Binding-site contacts:
Ligand atom C9 contacts residue GLY48 of chain 1.A at 3.5 Å.
Ligand atom N5 contacts residue LYS121 of chain 3.A at 3.4 Å (salt-bridge).
Ligand atom C27 contacts residue LYS121 of chain 3.A at 3.4 Å.
Ligand atom C24 contacts residue LYS121 of chain 3.A at 3.6 Å.
Ligand atom O2 contacts residue ALA86 of chain 1.A at 3.7 Å.
Ligand atom N6 contacts residue LYS121 of chain 3.A at 2.9 Å.
Ligand atom C1 contacts residue SER27 of chain 1.A at 3.7 Å.
Ligand atom C8 contacts residue TRP79 of chain 1.A at 3.7 Å (hydrophobic).
Ligand atom C1 contacts residue LEU25 of chain 1.A at 3.7 Å (hydrophobic).
Ligand atom N2 contacts residue ASP128 of chain 1.A at 2.8 Å (salt-bridge).
Ligand atom O1 contacts residue TYR43 of chain 1.A at 2.7 Å (h-bond).
Ligand atom C20 contacts residue ASN49 of chain 1.A at 3.6 Å.
Ligand atom N3 contacts residue GLY48 of chain 1.A at 2.7 Å (h-bond).
Ligand atom C17 contacts residue GLY48 of chain 1.A at 3.4 Å.
Ligand atom O3 contacts residue ASN49 of chain 1.A at 3.5 Å.
Ligand atom N4 contacts residue LYS121 of chain 3.A at 3.1 Å (salt-bridge).
Ligand atom N7 contacts residue LYS121 of chain 3.A at 3.0 Å.
Ligand atom C1 contacts residue TYR43 of chain 1.A at 3.5 Å (hydrophobic).
Ligand atom C4 contacts residue TRP108 of chain 1.A at 3.5 Å (hydrophobic).
Ligand atom C1 contacts residue ASN23 of chain 1.A at 3.7 Å.
Ligand atom N1 contacts residue VAL47 of chain 1.A at 3.4 Å.
Ligand atom C1 contacts residue ASP128 of chain 1.A at 3.7 Å.
Ligand atom C28 contacts residue LYS121 of chain 3.A at 3.7 Å.
Ligand atom C2 contacts residue TRP120 of chain 3.A at 3.6 Å (hydrophobic).
Ligand atom O2 contacts residue SER88 of chain 1.A at 2.8 Å (h-bond).
Ligand atom C8 contacts residue LEU110 of chain 1.A at 3.6 Å (hydrophobic).
Ligand atom S1 contacts residue TRP92 of chain 1.A at 3.7 Å.
Ligand atom C5 contacts residue TRP120 of chain 3.A at 3.6 Å (hydrophobic).
Ligand atom N1 contacts residue SER45 of chain 1.A at 3.0 Å (h-bond).
Ligand atom C2 contacts residue VAL47 of chain 1.A at 3.6 Å (hydrophobic).
Ligand atom FE1 contacts residue LYS121 of chain 3.A at 2.2 Å.
Ligand atom S1 contacts residue TRP79 of chain 1.A at 3.6 Å.
Ligand atom O3 contacts residue GLY48 of chain 1.A at 3.3 Å.
Ligand atom C10 contacts residue TRP79 of chain 1.A at 3.6 Å (hydrophobic).
Ligand atom C6 contacts residue SER45 of chain 1.A at 3.5 Å.
Ligand atom O1 contacts residue ASN23 of chain 1.A at 2.9 Å (h-bond).
Ligand atom C30 contacts residue LYS121 of chain 3.A at 3.2 Å.
Ligand atom S1 contacts residue THR90 of chain 1.A at 3.3 Å (h-bond).
Ligand atom C10 contacts residue GLY48 of chain 1.A at 3.5 Å.
Ligand atom O1 contacts residue SER27 of chain 1.A at 2.7 Å (h-bond).

Sequence of chain 3.A:
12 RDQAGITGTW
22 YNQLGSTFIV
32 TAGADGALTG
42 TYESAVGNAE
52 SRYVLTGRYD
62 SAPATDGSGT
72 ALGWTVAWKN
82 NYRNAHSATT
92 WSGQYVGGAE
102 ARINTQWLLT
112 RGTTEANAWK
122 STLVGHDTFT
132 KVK

This protein binds this small molecule.
Small molecule (SMILES): CC1(C)C(=O)N2C(C)(C)C(=O)N3c4ccc(C(=O)NCCCC[C@@H]5SC[C@@H]6NC(=O)N[C@@H]65)cc4N4C(=O)C(C)(C)N(C1=O)[Fe]342

Sequence of chain 1.A:
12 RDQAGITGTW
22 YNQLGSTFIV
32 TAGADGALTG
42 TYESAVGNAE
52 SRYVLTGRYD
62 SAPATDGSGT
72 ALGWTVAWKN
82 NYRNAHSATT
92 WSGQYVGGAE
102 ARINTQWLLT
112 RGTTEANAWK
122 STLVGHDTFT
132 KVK